Sequence of chain 2.B:
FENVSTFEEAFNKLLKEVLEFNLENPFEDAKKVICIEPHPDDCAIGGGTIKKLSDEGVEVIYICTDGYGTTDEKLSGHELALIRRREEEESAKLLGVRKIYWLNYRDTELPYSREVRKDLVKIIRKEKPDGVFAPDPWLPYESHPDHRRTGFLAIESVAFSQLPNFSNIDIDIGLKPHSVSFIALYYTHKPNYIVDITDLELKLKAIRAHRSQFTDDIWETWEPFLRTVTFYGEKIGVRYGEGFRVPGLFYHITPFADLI

Sequence of chain 1.B:
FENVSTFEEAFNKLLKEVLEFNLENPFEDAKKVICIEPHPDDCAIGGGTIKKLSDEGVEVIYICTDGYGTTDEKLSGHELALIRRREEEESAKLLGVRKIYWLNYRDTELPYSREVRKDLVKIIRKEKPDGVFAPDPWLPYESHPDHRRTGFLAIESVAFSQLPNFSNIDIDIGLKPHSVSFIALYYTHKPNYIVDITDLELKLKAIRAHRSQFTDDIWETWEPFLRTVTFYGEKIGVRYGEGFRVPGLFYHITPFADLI

This small molecule binds to this protein.
Small molecule (SMILES): CCCCCCO

Binding-site contacts:
Ligand atom OAB contacts residue TYR191 of chain 1.B at 3.8 Å.
Ligand atom CAA contacts residue THR235 of chain 1.B at 3.2 Å.
Ligand atom OAB contacts residue ILE260 of chain 2.B at 2.8 Å (h-bond).
Ligand atom CAF contacts residue VAL234 of chain 1.B at 3.6 Å (hydrophobic).
Ligand atom OAB contacts residue VAL234 of chain 1.B at 3.5 Å.
Ligand atom CAG contacts residue LEU231 of chain 1.B at 3.9 Å (hydrophobic).
Ligand atom CAG contacts residue ILE46 of chain 1.B at 3.0 Å (hydrophobic).
Ligand atom CAC contacts residue LYS208 of chain 1.B at 3.4 Å.
Ligand atom CAE contacts residue THR235 of chain 1.B at 4.0 Å.
Ligand atom CAG contacts residue VAL234 of chain 1.B at 3.7 Å (hydrophobic).
Ligand atom CAC contacts residue GLY47 of chain 1.B at 3.6 Å.
Ligand atom CAC contacts residue VAL234 of chain 1.B at 3.8 Å (hydrophobic).
Ligand atom CAA contacts residue VAL234 of chain 1.B at 4.0 Å (hydrophobic).
Ligand atom CAA contacts residue TYR238 of chain 1.B at 3.6 Å (hydrophobic).
Ligand atom CAF contacts residue ILE46 of chain 1.B at 3.8 Å (hydrophobic).
Ligand atom CAA contacts residue GLY247 of chain 1.B at 3.1 Å.
Ligand atom CAG contacts residue TYR191 of chain 1.B at 4.3 Å (hydrophobic).
Ligand atom CAC contacts residue GLU248 of chain 1.B at 4.1 Å.
Ligand atom CAG contacts residue GLY47 of chain 1.B at 4.3 Å.
Ligand atom CAE contacts residue VAL234 of chain 1.B at 3.5 Å (hydrophobic).
Ligand atom CAE contacts residue LEU231 of chain 1.B at 4.5 Å (hydrophobic).
Ligand atom OAB contacts residue PRO262 of chain 2.B at 4.0 Å.
Ligand atom CAE contacts residue LYS208 of chain 1.B at 3.4 Å.
Ligand atom CAA contacts residue GLU248 of chain 1.B at 3.5 Å.
Ligand atom CAE contacts residue ILE46 of chain 1.B at 3.1 Å (hydrophobic).
Ligand atom CAD contacts residue VAL234 of chain 1.B at 4.1 Å (hydrophobic).
Ligand atom CAC contacts residue ILE46 of chain 1.B at 3.6 Å (hydrophobic).
Ligand atom CAG contacts residue LYS208 of chain 1.B at 4.4 Å.
Ligand atom CAA contacts residue LYS208 of chain 1.B at 3.6 Å.
Ligand atom CAD contacts residue ILE46 of chain 1.B at 4.0 Å (hydrophobic).
Ligand atom CAF contacts residue PHE230 of chain 1.B at 4.2 Å (hydrophobic).
Ligand atom CAF contacts residue LEU231 of chain 1.B at 3.5 Å (hydrophobic).
Ligand atom CAD contacts residue ILE260 of chain 2.B at 3.4 Å (hydrophobic).
Ligand atom OAB contacts residue PHE230 of chain 1.B at 4.3 Å.
Ligand atom CAC contacts residue TYR238 of chain 1.B at 4.0 Å (hydrophobic).
Ligand atom CAC contacts residue THR235 of chain 1.B at 4.3 Å.
Ligand atom CAD contacts residue PHE230 of chain 1.B at 3.9 Å (hydrophobic).
Ligand atom CAD contacts residue TYR191 of chain 1.B at 3.6 Å (hydrophobic).